Sequence of chain 1.J:
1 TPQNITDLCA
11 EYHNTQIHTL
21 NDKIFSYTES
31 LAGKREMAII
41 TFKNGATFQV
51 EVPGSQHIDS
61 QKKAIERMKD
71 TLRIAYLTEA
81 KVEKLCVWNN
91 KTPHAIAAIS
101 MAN

Binding-site contacts:
Ligand atom O3 contacts residue GAL1 of chain 1.HB at 0.3 Å (h-bond).
Ligand atom C6 contacts residue GLN56 of chain 1.J at 4.0 Å.
Ligand atom C4 contacts residue TRP88 of chain 1.J at 3.6 Å (hydrophobic).
Ligand atom O6 contacts residue GLN61 of chain 1.J at 3.1 Å (h-bond).
Ligand atom C4 contacts residue LYS91 of chain 1.J at 3.8 Å.
Ligand atom C3 contacts residue GAL1 of chain 1.HB at 0.2 Å.
Ligand atom O4 contacts residue GLN56 of chain 1.J at 3.3 Å.
Ligand atom O3 contacts residue TRP88 of chain 1.J at 3.5 Å.
Ligand atom O2 contacts residue ASN90 of chain 1.J at 2.9 Å (h-bond).
Ligand atom O4 contacts residue GAL1 of chain 1.HB at 0.2 Å (h-bond).
Ligand atom C4 contacts residue GAL1 of chain 1.HB at 0.2 Å.
Ligand atom O4 contacts residue GLU51 of chain 1.J at 2.5 Å (salt-bridge).
Ligand atom O6 contacts residue TRP88 of chain 1.J at 3.8 Å.
Ligand atom C3 contacts residue ASN90 of chain 1.J at 3.7 Å.
Ligand atom C1 contacts residue GLN56 of chain 1.J at 4.1 Å.
Ligand atom C1 contacts residue GAL1 of chain 1.HB at 0.5 Å.
Ligand atom O3 contacts residue GLU51 of chain 1.J at 4.0 Å.
Ligand atom C4 contacts residue GLU51 of chain 1.J at 3.2 Å.
Ligand atom C2 contacts residue ASN90 of chain 1.J at 4.0 Å.
Ligand atom C3 contacts residue LYS91 of chain 1.J at 3.6 Å.
Ligand atom C5 contacts residue GAL1 of chain 1.HB at 0.2 Å.
Ligand atom C3 contacts residue TRP88 of chain 1.J at 3.6 Å (hydrophobic).
Ligand atom O1 contacts residue GAL1 of chain 1.HB at 1.0 Å.
Ligand atom O6 contacts residue GAL1 of chain 1.HB at 0.2 Å (h-bond).
Ligand atom C6 contacts residue HIS57 of chain 1.J at 3.6 Å.
Ligand atom O3 contacts residue ASN90 of chain 1.J at 2.7 Å (h-bond).
Ligand atom C6 contacts residue GLN61 of chain 1.J at 4.1 Å.
Ligand atom O3 contacts residue LYS91 of chain 1.J at 2.9 Å (salt-bridge).
Ligand atom O6 contacts residue GLN56 of chain 1.J at 3.5 Å (h-bond).
Ligand atom O2 contacts residue GAL1 of chain 1.HB at 0.5 Å (h-bond).
Ligand atom C2 contacts residue LYS91 of chain 1.J at 3.6 Å.
Ligand atom O5 contacts residue GAL1 of chain 1.HB at 0.4 Å (h-bond).
Ligand atom C2 contacts residue GAL1 of chain 1.HB at 0.5 Å.
Ligand atom O6 contacts residue HIS57 of chain 1.J at 3.8 Å.
Ligand atom O4 contacts residue LYS91 of chain 1.J at 2.9 Å (salt-bridge).
Ligand atom O5 contacts residue GLN56 of chain 1.J at 3.5 Å.
Ligand atom C5 contacts residue TRP88 of chain 1.J at 3.7 Å (hydrophobic).
Ligand atom C6 contacts residue TRP88 of chain 1.J at 3.7 Å (hydrophobic).
Ligand atom O1 contacts residue TRP88 of chain 1.J at 4.0 Å.
Ligand atom C6 contacts residue GAL1 of chain 1.HB at 0.1 Å.

A protein and the small-molecule ligand that binds it are described below.
Small molecule (SMILES): OC[C@H]1O[C@H](O)[C@H](O)[C@@H](O)[C@H]1O